Sequence of chain 1.C:
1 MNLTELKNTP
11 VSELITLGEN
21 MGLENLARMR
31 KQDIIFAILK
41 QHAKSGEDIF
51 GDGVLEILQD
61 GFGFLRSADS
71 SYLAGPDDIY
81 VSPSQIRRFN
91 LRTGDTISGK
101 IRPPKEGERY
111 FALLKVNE

This small molecule binds to this protein.
Small molecule (SMILES): Nc1ccn([C@@H]2O[C@H](CO[P](=O)(O)O[C@H]3[C@@H](O)[C@H](n4ccc(N)nc4=O)O[C@@H]3CO[P](=O)(O)O[C@H]3[C@@H](O)[C@H](n4ccc(N)nc4=O)O[C@@H]3COP(=O)(O)O)[C@@H](O)[C@H]2O)c(=O)n1

Binding-site contacts:
Ligand atom C5 contacts residue PHE64 of chain 1.C at 3.4 Å (hydrophobic).
Ligand atom OP2 contacts residue TYR80 of chain 1.C at 2.6 Å (h-bond).
Ligand atom OP2 contacts residue PHE62 of chain 1.C at 3.6 Å.
Ligand atom N4 contacts residue ALA74 of chain 1.C at 3.9 Å.
Ligand atom N3 contacts residue ASP78 of chain 1.C at 3.8 Å.
Ligand atom N4 contacts residue TYR110 of chain 1.C at 3.1 Å.
Ligand atom N3 contacts residue ARG109 of chain 1.C at 3.2 Å (salt-bridge).
Ligand atom C4 contacts residue TYR110 of chain 1.C at 3.8 Å (hydrophobic).
Ligand atom C4 contacts residue GLU108 of chain 1.C at 3.4 Å.
Ligand atom O2 contacts residue GLU108 of chain 1.C at 3.9 Å.
Ligand atom N3 contacts residue ARG66 of chain 1.C at 3.1 Å (salt-bridge).
Ligand atom C2 contacts residue ARG109 of chain 1.C at 3.5 Å.
Ligand atom C4' contacts residue PHE62 of chain 1.C at 3.7 Å (hydrophobic).
Ligand atom C5' contacts residue PHE62 of chain 1.C at 3.8 Å (hydrophobic).
Ligand atom C6 contacts residue PHE64 of chain 1.C at 3.5 Å (hydrophobic).
Ligand atom OP1 contacts residue TYR80 of chain 1.C at 3.7 Å.
Ligand atom N3 contacts residue TYR110 of chain 1.C at 3.3 Å (h-bond).
Ligand atom N3 contacts residue ALA74 of chain 1.C at 3.2 Å.
Ligand atom C2 contacts residue ARG66 of chain 1.C at 3.7 Å.
Ligand atom C4 contacts residue ALA74 of chain 1.C at 3.9 Å (hydrophobic).
Ligand atom N3 contacts residue PHE64 of chain 1.C at 3.8 Å.
Ligand atom C2 contacts residue PHE64 of chain 1.C at 3.6 Å (hydrophobic).
Ligand atom N4 contacts residue GLY75 of chain 1.C at 3.5 Å (h-bond).
Ligand atom O4' contacts residue PHE64 of chain 1.C at 3.5 Å.
Ligand atom O2 contacts residue TYR110 of chain 1.C at 3.2 Å.
Ligand atom O4' contacts residue PHE62 of chain 1.C at 3.4 Å.
Ligand atom C4 contacts residue PHE64 of chain 1.C at 3.7 Å (hydrophobic).
Ligand atom N1 contacts residue PHE64 of chain 1.C at 3.5 Å.
Ligand atom C6 contacts residue TYR80 of chain 1.C at 3.4 Å (hydrophobic).
Ligand atom P contacts residue TYR80 of chain 1.C at 3.7 Å.
Ligand atom C5 contacts residue TYR110 of chain 1.C at 3.5 Å (hydrophobic).
Ligand atom O2 contacts residue ARG66 of chain 1.C at 2.8 Å (salt-bridge).
Ligand atom N3 contacts residue GLU108 of chain 1.C at 3.1 Å.
Ligand atom O2 contacts residue ARG109 of chain 1.C at 2.9 Å (salt-bridge).
Ligand atom C5 contacts residue TYR80 of chain 1.C at 3.4 Å (hydrophobic).
Ligand atom N4 contacts residue ASP78 of chain 1.C at 3.2 Å (salt-bridge).
Ligand atom C2 contacts residue ALA74 of chain 1.C at 3.9 Å (hydrophobic).
Ligand atom C2 contacts residue TYR110 of chain 1.C at 3.6 Å (hydrophobic).
Ligand atom N4 contacts residue GLU108 of chain 1.C at 3.1 Å.
Ligand atom O5' contacts residue TYR80 of chain 1.C at 3.9 Å.